Sequence of chain 3.A:
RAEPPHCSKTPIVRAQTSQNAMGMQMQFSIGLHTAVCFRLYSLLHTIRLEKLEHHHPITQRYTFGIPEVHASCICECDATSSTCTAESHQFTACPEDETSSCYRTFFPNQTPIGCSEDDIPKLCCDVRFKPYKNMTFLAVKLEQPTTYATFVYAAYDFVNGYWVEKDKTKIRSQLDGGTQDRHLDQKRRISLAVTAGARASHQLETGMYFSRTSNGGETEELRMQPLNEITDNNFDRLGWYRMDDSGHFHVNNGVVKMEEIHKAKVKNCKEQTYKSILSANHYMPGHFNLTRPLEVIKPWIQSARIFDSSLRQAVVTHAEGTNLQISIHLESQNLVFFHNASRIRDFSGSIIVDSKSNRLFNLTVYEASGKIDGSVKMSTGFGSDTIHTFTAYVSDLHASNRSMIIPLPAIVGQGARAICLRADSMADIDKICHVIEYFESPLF

Binding-site contacts:
Ligand atom C6 contacts residue PHE200 of chain 3.A at 3.6 Å (hydrophobic).
Ligand atom O2 contacts residue PHE200 of chain 3.A at 3.5 Å.
Ligand atom O5 contacts residue TRP205 of chain 3.A at 3.5 Å.
Ligand atom O7 contacts residue ARG57 of chain 3.A at 2.8 Å (salt-bridge).
Ligand atom O5 contacts residue ASN386 of chain 3.A at 2.2 Å (h-bond).
Ligand atom C2 contacts residue ASN386 of chain 3.A at 2.4 Å.
Ligand atom C3 contacts residue ASN386 of chain 3.A at 3.8 Å.
Ligand atom C8 contacts residue LEU443 of chain 3.A at 3.9 Å (hydrophobic).
Ligand atom C7 contacts residue ASN386 of chain 3.A at 3.5 Å.
Ligand atom O7 contacts residue LEU82 of chain 3.A at 4.2 Å.
Ligand atom C8 contacts residue PHE384 of chain 3.A at 3.7 Å (hydrophobic).
Ligand atom O5 contacts residue HIS385 of chain 3.A at 4.5 Å.
Ligand atom O6 contacts residue PHE384 of chain 3.A at 3.1 Å.
Ligand atom C8 contacts residue ARG389 of chain 3.A at 4.3 Å.
Ligand atom C6 contacts residue PHE384 of chain 3.A at 4.2 Å (hydrophobic).
Ligand atom O5 contacts residue PHE200 of chain 3.A at 3.4 Å.
Ligand atom C3 contacts residue TRP205 of chain 3.A at 4.2 Å (hydrophobic).
Ligand atom C1 contacts residue TRP205 of chain 3.A at 4.0 Å (hydrophobic).
Ligand atom O7 contacts residue TRP205 of chain 3.A at 4.0 Å.
Ligand atom C6 contacts residue PHE200 of chain 3.A at 3.6 Å (hydrophobic).
Ligand atom C8 contacts residue HIS444 of chain 3.A at 3.9 Å.
Ligand atom N2 contacts residue LEU443 of chain 3.A at 3.9 Å.
Ligand atom C7 contacts residue ARG57 of chain 3.A at 3.4 Å.
Ligand atom O6 contacts residue PHE200 of chain 3.A at 4.1 Å.
Ligand atom C1 contacts residue LEU443 of chain 3.A at 4.3 Å (hydrophobic).
Ligand atom C2 contacts residue ARG57 of chain 3.A at 4.5 Å.
Ligand atom C5 contacts residue PHE200 of chain 3.A at 4.0 Å (hydrophobic).
Ligand atom C4 contacts residue PHE200 of chain 3.A at 4.4 Å (hydrophobic).
Ligand atom O7 contacts residue ASN386 of chain 3.A at 3.4 Å (h-bond).
Ligand atom C1 contacts residue ASN386 of chain 3.A at 1.4 Å.
Ligand atom C2 contacts residue TRP205 of chain 3.A at 4.2 Å (hydrophobic).
Ligand atom O4 contacts residue TRP205 of chain 3.A at 3.4 Å.
Ligand atom C5 contacts residue ASN386 of chain 3.A at 3.5 Å.
Ligand atom C7 contacts residue LEU443 of chain 3.A at 4.4 Å (hydrophobic).
Ligand atom O3 contacts residue ARG57 of chain 3.A at 4.4 Å.
Ligand atom C8 contacts residue ARG57 of chain 3.A at 3.5 Å.
Ligand atom O6 contacts residue PHE200 of chain 3.A at 4.0 Å.
Ligand atom N2 contacts residue ASN386 of chain 3.A at 3.0 Å (h-bond).
Ligand atom C4 contacts residue ASN386 of chain 3.A at 4.1 Å.
Ligand atom C4 contacts residue TRP205 of chain 3.A at 4.3 Å (hydrophobic).

A small-molecule ligand and the protein it binds are described below.
Small molecule (SMILES): CC(=O)N[C@H]1[C@H](O[C@H]2[C@H](O)[C@@H](NC(C)=O)CO[C@@H]2CO)O[C@H](CO)[C@@H](O[C@@H]2O[C@H](CO)[C@@H](O)[C@H](O)[C@@H]2O)[C@@H]1O